Binding-site contacts:
Ligand atom P contacts residue GLY284 of chain 1.B at 3.4 Å.
Ligand atom C5 contacts residue TYR296 of chain 1.A at 3.4 Å (hydrophobic).
Ligand atom O7 contacts residue THR314 of chain 1.A at 3.8 Å.
Ligand atom C7 contacts residue GLY341 of chain 1.A at 3.4 Å.
Ligand atom C3 contacts residue GLY341 of chain 1.A at 3.6 Å.
Ligand atom C7 contacts residue LEU270 of chain 1.A at 3.6 Å (hydrophobic).
Ligand atom O1P contacts residue SER286 of chain 1.B at 3.5 Å (h-bond).
Ligand atom O2P contacts residue SER286 of chain 1.B at 2.5 Å (h-bond).
Ligand atom O3' contacts residue ASP346 of chain 1.A at 2.8 Å (salt-bridge).
Ligand atom O8 contacts residue GLY341 of chain 1.A at 3.0 Å (h-bond).
Ligand atom P contacts residue TYR296 of chain 1.A at 3.8 Å.
Ligand atom C2 contacts residue GLY341 of chain 1.A at 2.9 Å.
Ligand atom O7 contacts residue THR340 of chain 1.A at 3.3 Å (h-bond).
Ligand atom O3' contacts residue ALA343 of chain 1.A at 3.5 Å (h-bond).
Ligand atom O8 contacts residue SER269 of chain 1.A at 2.7 Å.
Ligand atom O5' contacts residue SER286 of chain 1.B at 3.6 Å.
Ligand atom P contacts residue SER286 of chain 1.B at 3.5 Å.
Ligand atom O7 contacts residue LYS301 of chain 1.A at 3.5 Å.
Ligand atom O8 contacts residue LEU270 of chain 1.A at 2.8 Å (h-bond).
Ligand atom O8 contacts residue THR340 of chain 1.A at 3.5 Å.
Ligand atom C7 contacts residue SER269 of chain 1.A at 3.0 Å.
Ligand atom O1P contacts residue ALA285 of chain 1.B at 3.8 Å.
Ligand atom O4' contacts residue LEU348 of chain 1.A at 3.6 Å.
Ligand atom O3' contacts residue GLY344 of chain 1.A at 2.9 Å (h-bond).
Ligand atom O1P contacts residue ARG377 of chain 1.A at 3.1 Å (salt-bridge).
Ligand atom C5' contacts residue SER286 of chain 1.B at 3.8 Å.
Ligand atom O2P contacts residue ALA285 of chain 1.B at 3.3 Å (h-bond).
Ligand atom O1P contacts residue TYR296 of chain 1.A at 2.4 Å (h-bond).
Ligand atom C6 contacts residue TYR296 of chain 1.A at 3.8 Å (hydrophobic).
Ligand atom O2' contacts residue ALA343 of chain 1.A at 2.8 Å (h-bond).
Ligand atom O3P contacts residue GLY284 of chain 1.B at 2.7 Å (h-bond).
Ligand atom O3P contacts residue ARG377 of chain 1.A at 2.8 Å (salt-bridge).
Ligand atom O7 contacts residue SER269 of chain 1.A at 3.4 Å.
Ligand atom C2 contacts residue LEU348 of chain 1.A at 3.6 Å (hydrophobic).
Ligand atom C4 contacts residue TYR296 of chain 1.A at 3.5 Å (hydrophobic).
Ligand atom O3P contacts residue PRO283 of chain 1.B at 3.5 Å.
Ligand atom O2P contacts residue GLY284 of chain 1.B at 3.0 Å.
Ligand atom O3' contacts residue VAL342 of chain 1.A at 3.6 Å.
Ligand atom P contacts residue ALA285 of chain 1.B at 3.7 Å.
Ligand atom C3 contacts residue SER269 of chain 1.A at 3.8 Å.

A protein and the small-molecule ligand that binds it are described below.
Small molecule (SMILES): O=C(O)c1ccc[n+]([C@@H]2O[C@H](CO[P](=O)([O-])O)[C@@H](O)[C@H]2O)c1

Sequence of chain 1.B:
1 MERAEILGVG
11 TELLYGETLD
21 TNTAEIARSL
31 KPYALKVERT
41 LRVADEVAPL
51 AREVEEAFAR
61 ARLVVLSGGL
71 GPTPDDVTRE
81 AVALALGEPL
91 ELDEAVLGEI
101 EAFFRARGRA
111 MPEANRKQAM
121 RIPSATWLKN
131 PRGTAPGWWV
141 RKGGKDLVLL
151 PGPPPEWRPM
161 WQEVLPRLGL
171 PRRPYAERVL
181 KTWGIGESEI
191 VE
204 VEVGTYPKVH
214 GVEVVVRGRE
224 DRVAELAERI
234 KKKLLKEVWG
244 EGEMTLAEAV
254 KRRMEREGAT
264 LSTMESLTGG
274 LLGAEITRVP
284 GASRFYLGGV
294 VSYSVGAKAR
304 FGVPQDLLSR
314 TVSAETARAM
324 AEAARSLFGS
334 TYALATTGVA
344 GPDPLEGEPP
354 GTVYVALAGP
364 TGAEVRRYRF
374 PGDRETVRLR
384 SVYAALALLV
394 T

Sequence of chain 1.A:
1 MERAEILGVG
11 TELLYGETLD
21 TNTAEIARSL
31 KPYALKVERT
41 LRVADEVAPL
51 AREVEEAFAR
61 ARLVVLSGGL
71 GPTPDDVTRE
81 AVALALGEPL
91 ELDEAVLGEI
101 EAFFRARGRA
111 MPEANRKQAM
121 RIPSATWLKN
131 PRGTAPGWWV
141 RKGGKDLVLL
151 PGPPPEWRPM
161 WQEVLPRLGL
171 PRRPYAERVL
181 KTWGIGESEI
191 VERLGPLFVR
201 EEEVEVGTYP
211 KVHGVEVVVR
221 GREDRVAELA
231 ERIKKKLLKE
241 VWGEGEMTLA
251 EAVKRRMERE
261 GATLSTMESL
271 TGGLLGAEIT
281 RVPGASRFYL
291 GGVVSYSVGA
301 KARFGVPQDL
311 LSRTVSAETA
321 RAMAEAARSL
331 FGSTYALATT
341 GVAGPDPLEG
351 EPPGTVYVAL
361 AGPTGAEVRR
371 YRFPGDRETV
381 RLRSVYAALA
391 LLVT